Sequence of chain 1.B:
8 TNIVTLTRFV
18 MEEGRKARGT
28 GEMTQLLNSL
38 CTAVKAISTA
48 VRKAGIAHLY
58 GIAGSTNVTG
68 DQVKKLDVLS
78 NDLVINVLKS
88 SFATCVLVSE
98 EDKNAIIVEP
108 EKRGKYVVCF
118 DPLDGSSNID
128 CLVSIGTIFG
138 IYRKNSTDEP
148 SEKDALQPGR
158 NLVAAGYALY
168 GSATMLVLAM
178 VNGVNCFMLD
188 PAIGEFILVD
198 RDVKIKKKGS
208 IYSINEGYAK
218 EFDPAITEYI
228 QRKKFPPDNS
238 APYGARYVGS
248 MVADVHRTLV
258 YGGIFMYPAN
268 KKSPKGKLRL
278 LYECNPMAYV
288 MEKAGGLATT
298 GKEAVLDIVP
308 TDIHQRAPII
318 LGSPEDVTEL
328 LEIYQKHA

A protein and the small-molecule ligand that binds it are described below.
Small molecule (SMILES): O=P(O)(O)OC[C@H]1O[C@](O)(CO)[C@@H](O)[C@@H]1O

Sequence of chain 1.A:
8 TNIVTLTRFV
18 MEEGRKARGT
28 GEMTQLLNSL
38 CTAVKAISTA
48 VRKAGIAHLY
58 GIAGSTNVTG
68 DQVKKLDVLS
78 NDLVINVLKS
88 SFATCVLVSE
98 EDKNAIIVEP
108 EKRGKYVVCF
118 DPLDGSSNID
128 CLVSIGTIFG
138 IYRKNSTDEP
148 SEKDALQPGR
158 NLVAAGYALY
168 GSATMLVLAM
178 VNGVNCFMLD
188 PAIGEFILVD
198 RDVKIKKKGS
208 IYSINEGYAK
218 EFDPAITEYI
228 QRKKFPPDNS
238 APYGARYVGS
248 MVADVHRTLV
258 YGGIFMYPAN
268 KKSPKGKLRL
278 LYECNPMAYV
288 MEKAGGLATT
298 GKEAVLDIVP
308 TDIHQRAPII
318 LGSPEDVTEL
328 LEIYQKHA

Binding-site contacts:
Ligand atom C4 contacts residue GLY246 of chain 1.B at 3.2 Å.
Ligand atom O3 contacts residue MET248 of chain 1.B at 2.8 Å (h-bond).
Ligand atom O1P contacts residue ARG243 of chain 1.A at 2.9 Å (salt-bridge).
Ligand atom C3 contacts residue ASP121 of chain 1.B at 3.6 Å.
Ligand atom P contacts residue ARG243 of chain 1.A at 3.8 Å.
Ligand atom O3 contacts residue ASP121 of chain 1.B at 2.9 Å (salt-bridge).
Ligand atom C1 contacts residue GLU280 of chain 1.B at 3.5 Å.
Ligand atom O2P contacts residue TYR264 of chain 1.B at 2.4 Å (h-bond).
Ligand atom O2P contacts residue LYS274 of chain 1.B at 3.8 Å.
Ligand atom O3 contacts residue SER247 of chain 1.B at 3.4 Å.
Ligand atom C5 contacts residue LYS274 of chain 1.B at 3.8 Å.
Ligand atom O1 contacts residue LYS274 of chain 1.B at 3.7 Å.
Ligand atom O3P contacts residue ARG243 of chain 1.A at 3.2 Å (salt-bridge).
Ligand atom O2 contacts residue GLY122 of chain 1.B at 3.5 Å.
Ligand atom C3 contacts residue MET248 of chain 1.B at 3.5 Å (hydrophobic).
Ligand atom O6 contacts residue LYS274 of chain 1.B at 2.6 Å (salt-bridge).
Ligand atom C1 contacts residue ASP121 of chain 1.B at 3.6 Å.
Ligand atom O2 contacts residue PO41 of chain 1.M at 3.6 Å.
Ligand atom O5 contacts residue LYS274 of chain 1.B at 3.0 Å (salt-bridge).
Ligand atom O3P contacts residue ASN212 of chain 1.B at 3.3 Å (h-bond).
Ligand atom O4 contacts residue MET248 of chain 1.B at 3.3 Å (h-bond).
Ligand atom P contacts residue TYR264 of chain 1.B at 3.6 Å.
Ligand atom C6 contacts residue TYR244 of chain 1.B at 3.8 Å (hydrophobic).
Ligand atom O6 contacts residue TYR264 of chain 1.B at 3.5 Å.
Ligand atom O3P contacts residue TYR244 of chain 1.B at 2.6 Å (h-bond).
Ligand atom C1 contacts residue PO41 of chain 1.M at 3.2 Å.
Ligand atom O3 contacts residue GLY246 of chain 1.B at 3.6 Å.
Ligand atom C6 contacts residue GLY246 of chain 1.B at 3.6 Å.
Ligand atom O2P contacts residue TYR215 of chain 1.B at 2.9 Å (h-bond).
Ligand atom O3 contacts residue GLY122 of chain 1.B at 3.4 Å (h-bond).
Ligand atom O2 contacts residue GLY246 of chain 1.B at 3.9 Å.
Ligand atom C3 contacts residue GLY246 of chain 1.B at 3.9 Å.
Ligand atom O4 contacts residue GLY246 of chain 1.B at 3.7 Å.
Ligand atom O3P contacts residue TYR264 of chain 1.B at 3.7 Å.
Ligand atom O1P contacts residue LYS274 of chain 1.B at 3.8 Å.
Ligand atom O1 contacts residue PO41 of chain 1.M at 3.2 Å (h-bond).
Ligand atom C4 contacts residue MET248 of chain 1.B at 3.7 Å (hydrophobic).
Ligand atom C6 contacts residue LYS274 of chain 1.B at 3.6 Å.
Ligand atom C1 contacts residue MG1 of chain 1.J at 3.6 Å.
Ligand atom P contacts residue LYS274 of chain 1.B at 3.7 Å.